This small molecule binds to this protein.
Small molecule (SMILES): Nc1ccn([C@H]2C[C@H](O[P](=O)(O)OC[C@H]3O[C@@H](n4cnc5c(=O)[nH]c(N)nc54)C[C@@H]3O[P](=O)(O)OC[C@H]3O[C@@H](n4cnc5c4NC=N[C@@H]5N)C[C@@H]3O)[C@@H](COP(=O)=O)O2)c(=O)n1

Sequence of chain 3.A:
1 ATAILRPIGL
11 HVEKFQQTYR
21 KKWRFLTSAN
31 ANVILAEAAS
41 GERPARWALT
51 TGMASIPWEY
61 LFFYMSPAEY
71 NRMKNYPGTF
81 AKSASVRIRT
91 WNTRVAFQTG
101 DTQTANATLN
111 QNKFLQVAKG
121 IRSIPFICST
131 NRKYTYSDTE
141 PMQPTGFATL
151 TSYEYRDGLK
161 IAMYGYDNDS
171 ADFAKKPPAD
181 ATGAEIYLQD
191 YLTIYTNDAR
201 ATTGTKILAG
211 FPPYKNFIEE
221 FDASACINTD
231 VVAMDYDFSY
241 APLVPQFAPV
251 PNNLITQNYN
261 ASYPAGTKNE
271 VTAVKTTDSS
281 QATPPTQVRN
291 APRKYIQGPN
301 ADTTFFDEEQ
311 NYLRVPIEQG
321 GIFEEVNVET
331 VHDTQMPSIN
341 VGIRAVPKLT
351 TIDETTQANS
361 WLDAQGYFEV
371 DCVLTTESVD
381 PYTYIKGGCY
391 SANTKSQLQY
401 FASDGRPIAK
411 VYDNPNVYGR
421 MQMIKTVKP

Sequence of chain 4.A:
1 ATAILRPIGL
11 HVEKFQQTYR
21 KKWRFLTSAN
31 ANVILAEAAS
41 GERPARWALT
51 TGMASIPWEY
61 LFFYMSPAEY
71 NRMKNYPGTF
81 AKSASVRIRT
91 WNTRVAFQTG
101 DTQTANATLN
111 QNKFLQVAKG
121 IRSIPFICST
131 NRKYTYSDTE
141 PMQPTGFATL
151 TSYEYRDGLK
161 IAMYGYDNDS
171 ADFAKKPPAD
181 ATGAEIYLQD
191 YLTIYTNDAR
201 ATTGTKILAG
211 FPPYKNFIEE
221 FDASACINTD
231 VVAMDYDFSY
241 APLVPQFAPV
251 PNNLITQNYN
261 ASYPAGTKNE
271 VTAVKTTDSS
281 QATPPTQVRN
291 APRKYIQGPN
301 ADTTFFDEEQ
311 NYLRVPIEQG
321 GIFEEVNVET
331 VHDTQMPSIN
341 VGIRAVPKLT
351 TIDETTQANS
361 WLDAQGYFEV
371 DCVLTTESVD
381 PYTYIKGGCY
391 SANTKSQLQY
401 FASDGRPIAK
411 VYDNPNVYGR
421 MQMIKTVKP

Binding-site contacts:
Ligand atom N3 contacts residue ARG20 of chain 4.A at 3.5 Å.
Ligand atom C6 contacts residue LYS22 of chain 4.A at 3.4 Å.
Ligand atom O4' contacts residue LYS22 of chain 4.A at 3.5 Å (salt-bridge).
Ligand atom N2 contacts residue DC1 of chain 3.C at 2.8 Å (h-bond).
Ligand atom C5' contacts residue ARG20 of chain 4.A at 3.9 Å.
Ligand atom O3' contacts residue ARG20 of chain 4.A at 3.5 Å (salt-bridge).
Ligand atom C6 contacts residue GLU69 of chain 4.A at 3.9 Å.
Ligand atom N4 contacts residue ASN216 of chain 3.A at 3.3 Å (h-bond).
Ligand atom C4 contacts residue LYS22 of chain 4.A at 4.0 Å.
Ligand atom OP1 contacts residue ARG20 of chain 4.A at 2.6 Å (salt-bridge).
Ligand atom N1 contacts residue LYS22 of chain 4.A at 3.8 Å.
Ligand atom C2 contacts residue ARG20 of chain 4.A at 3.3 Å.
Ligand atom C5 contacts residue LYS22 of chain 4.A at 3.7 Å.
Ligand atom C2 contacts residue TYR19 of chain 4.A at 3.8 Å (hydrophobic).
Ligand atom N6 contacts residue LYS21 of chain 4.A at 3.4 Å (salt-bridge).
Ligand atom OP1 contacts residue ARG87 of chain 4.A at 4.0 Å.
Ligand atom N4 contacts residue LYS215 of chain 3.A at 3.9 Å.
Ligand atom N6 contacts residue GLU69 of chain 4.A at 3.0 Å (salt-bridge).
Ligand atom C4' contacts residue ARG20 of chain 4.A at 3.9 Å.
Ligand atom P contacts residue ARG20 of chain 4.A at 3.1 Å.
Ligand atom O6 contacts residue DC1 of chain 3.C at 2.9 Å (h-bond).
Ligand atom C6 contacts residue DC1 of chain 3.C at 3.5 Å.
Ligand atom P contacts residue ARG20 of chain 4.A at 3.7 Å.
Ligand atom N1 contacts residue THR18 of chain 4.A at 3.5 Å (h-bond).
Ligand atom N1 contacts residue ARG20 of chain 4.A at 2.9 Å (salt-bridge).
Ligand atom N1 contacts residue TYR19 of chain 4.A at 3.5 Å.
Ligand atom N3 contacts residue LYS22 of chain 4.A at 3.6 Å.
Ligand atom O2 contacts residue LYS21 of chain 4.A at 3.9 Å.
Ligand atom O4' contacts residue ASP371 of chain 4.A at 3.8 Å.
Ligand atom O5' contacts residue ARG20 of chain 4.A at 2.8 Å (salt-bridge).
Ligand atom OP1 contacts residue ARG20 of chain 4.A at 2.4 Å (salt-bridge).
Ligand atom N1 contacts residue GLU69 of chain 4.A at 3.9 Å.
Ligand atom C2 contacts residue DC1 of chain 3.C at 3.5 Å.
Ligand atom C2 contacts residue LYS22 of chain 4.A at 4.0 Å.
Ligand atom O2 contacts residue ARG20 of chain 4.A at 3.8 Å.
Ligand atom N1 contacts residue DC1 of chain 3.C at 2.9 Å (h-bond).
Ligand atom N6 contacts residue ARG20 of chain 4.A at 3.2 Å (salt-bridge).
Ligand atom C2 contacts residue THR18 of chain 4.A at 3.1 Å.
Ligand atom C4 contacts residue ARG20 of chain 4.A at 4.0 Å.
Ligand atom C6 contacts residue ARG20 of chain 4.A at 3.5 Å.